Binding-site contacts:
Ligand atom N2 contacts residue ASN211 of chain 2.A at 2.9 Å (h-bond).
Ligand atom C5 contacts residue ASN211 of chain 2.A at 3.7 Å.
Ligand atom O5 contacts residue ASN211 of chain 2.A at 2.4 Å (h-bond).
Ligand atom O7 contacts residue ASN211 of chain 2.A at 3.3 Å (h-bond).
Ligand atom C1 contacts residue ASN211 of chain 2.A at 1.4 Å.
Ligand atom C3 contacts residue ASN211 of chain 2.A at 3.8 Å.
Ligand atom C4 contacts residue ASN211 of chain 2.A at 4.2 Å.
Ligand atom C2 contacts residue ASN211 of chain 2.A at 2.5 Å.
Ligand atom C7 contacts residue ASN211 of chain 2.A at 3.3 Å.
Ligand atom C8 contacts residue ASN211 of chain 2.A at 4.4 Å.

The small molecule below binds the protein below.
Small molecule (SMILES): CC(=O)N[C@@H]1[C@@H](O)[C@H](O)[C@@H](CO)O[C@H]1O

Sequence of chain 2.A:
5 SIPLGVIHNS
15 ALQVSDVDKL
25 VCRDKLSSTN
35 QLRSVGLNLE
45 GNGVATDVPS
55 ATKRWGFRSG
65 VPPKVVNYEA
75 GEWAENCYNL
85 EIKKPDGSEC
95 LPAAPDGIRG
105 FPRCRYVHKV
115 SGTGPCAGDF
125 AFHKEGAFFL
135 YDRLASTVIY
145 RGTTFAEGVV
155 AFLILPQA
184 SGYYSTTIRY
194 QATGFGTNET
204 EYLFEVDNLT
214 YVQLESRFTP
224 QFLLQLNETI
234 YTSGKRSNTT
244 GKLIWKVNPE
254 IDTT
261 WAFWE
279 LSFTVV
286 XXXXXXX